Binding-site contacts:
Ligand atom C5 contacts residue NAD1 of chain 1.HA at 3.5 Å.
Ligand atom CL14 contacts residue TYR146 of chain 1.I at 3.6 Å.
Ligand atom C1 contacts residue ILE200 of chain 1.I at 3.9 Å (hydrophobic).
Ligand atom C1 contacts residue TYR146 of chain 1.I at 3.9 Å (hydrophobic).
Ligand atom C10 contacts residue PHE94 of chain 1.I at 3.9 Å (hydrophobic).
Ligand atom C4 contacts residue ILE200 of chain 1.I at 3.8 Å (hydrophobic).
Ligand atom C4 contacts residue ALA197 of chain 1.I at 3.8 Å (hydrophobic).
Ligand atom O7 contacts residue ALA196 of chain 1.I at 4.0 Å.
Ligand atom C3 contacts residue ILE200 of chain 1.I at 3.5 Å (hydrophobic).
Ligand atom C2 contacts residue NAD1 of chain 1.HA at 3.5 Å.
Ligand atom C1 contacts residue NAD1 of chain 1.HA at 3.7 Å.
Ligand atom C12 contacts residue ALA196 of chain 1.I at 3.7 Å (hydrophobic).
Ligand atom C10 contacts residue GLY93 of chain 1.I at 3.5 Å.
Ligand atom CL14 contacts residue NAD1 of chain 1.HA at 3.8 Å.
Ligand atom CL16 contacts residue NAD1 of chain 1.HA at 3.4 Å.
Ligand atom C13 contacts residue ALA196 of chain 1.I at 3.8 Å (hydrophobic).
Ligand atom C8 contacts residue NAD1 of chain 1.HA at 4.0 Å.
Ligand atom C10 contacts residue ALA196 of chain 1.I at 3.7 Å (hydrophobic).
Ligand atom CL14 contacts residue PHE203 of chain 1.I at 3.5 Å.
Ligand atom O17 contacts residue LYS163 of chain 1.I at 4.0 Å.
Ligand atom C9 contacts residue GLY93 of chain 1.I at 3.9 Å.
Ligand atom CL16 contacts residue ALA196 of chain 1.I at 3.8 Å.
Ligand atom C9 contacts residue ALA196 of chain 1.I at 3.4 Å (hydrophobic).
Ligand atom C13 contacts residue ILE200 of chain 1.I at 3.9 Å (hydrophobic).
Ligand atom C6 contacts residue NAD1 of chain 1.HA at 3.5 Å.
Ligand atom O17 contacts residue NAD1 of chain 1.HA at 2.7 Å (h-bond).
Ligand atom C3 contacts residue ALA197 of chain 1.I at 3.9 Å (hydrophobic).
Ligand atom O7 contacts residue NAD1 of chain 1.HA at 3.1 Å.
Ligand atom CL15 contacts residue ALA95 of chain 1.I at 3.3 Å.
Ligand atom C3 contacts residue NAD1 of chain 1.HA at 3.2 Å.
Ligand atom C2 contacts residue ILE200 of chain 1.I at 3.6 Å (hydrophobic).
Ligand atom C12 contacts residue ILE100 of chain 1.I at 3.6 Å (hydrophobic).
Ligand atom CL16 contacts residue GLY93 of chain 1.I at 3.2 Å.
Ligand atom C3 contacts residue PHE203 of chain 1.I at 3.9 Å (hydrophobic).
Ligand atom C6 contacts residue TYR156 of chain 1.I at 3.4 Å (hydrophobic).
Ligand atom C1 contacts residue TYR156 of chain 1.I at 3.4 Å (hydrophobic).
Ligand atom C4 contacts residue NAD1 of chain 1.HA at 3.3 Å.
Ligand atom O17 contacts residue TYR156 of chain 1.I at 2.3 Å (h-bond).
Ligand atom CL15 contacts residue ILE100 of chain 1.I at 3.6 Å.
Ligand atom C8 contacts residue ALA196 of chain 1.I at 3.6 Å (hydrophobic).

Sequence of chain 1.I:
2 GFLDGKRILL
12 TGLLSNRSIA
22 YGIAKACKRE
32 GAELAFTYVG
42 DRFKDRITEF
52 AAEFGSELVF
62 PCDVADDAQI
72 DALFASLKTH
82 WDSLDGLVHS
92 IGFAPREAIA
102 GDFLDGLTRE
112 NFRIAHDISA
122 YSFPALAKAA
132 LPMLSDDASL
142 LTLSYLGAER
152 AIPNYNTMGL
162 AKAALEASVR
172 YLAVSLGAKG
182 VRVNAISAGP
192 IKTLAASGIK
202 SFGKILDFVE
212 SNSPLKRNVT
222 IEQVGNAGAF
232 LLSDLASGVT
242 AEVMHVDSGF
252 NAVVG

The protein below binds the small molecule below.
Small molecule (SMILES): Oc1cc(Cl)ccc1Oc1ccc(Cl)cc1Cl